Binding-site contacts:
Ligand atom O4 contacts residue THR291 of chain 1.A at 3.5 Å.
Ligand atom C6 contacts residue ASN93 of chain 1.A at 3.1 Å.
Ligand atom O8 contacts residue ARG77 of chain 1.A at 3.3 Å (salt-bridge).
Ligand atom C3 contacts residue GLY78 of chain 1.A at 3.7 Å.
Ligand atom O1A contacts residue GLY78 of chain 1.A at 3.4 Å (h-bond).
Ligand atom C11 contacts residue ASP85 of chain 1.B at 3.5 Å.
Ligand atom C4 contacts residue TYR72 of chain 1.A at 3.7 Å (hydrophobic).
Ligand atom C4 contacts residue ARG77 of chain 1.A at 4.3 Å.
Ligand atom O6 contacts residue ASN93 of chain 1.A at 2.9 Å (h-bond).
Ligand atom O1B contacts residue ARG77 of chain 1.A at 3.0 Å (salt-bridge).
Ligand atom C4 contacts residue HIS298 of chain 1.A at 3.6 Å.
Ligand atom C1 contacts residue ARG77 of chain 1.A at 3.5 Å.
Ligand atom O4 contacts residue VAL296 of chain 1.A at 3.7 Å.
Ligand atom C1 contacts residue TYR72 of chain 1.A at 4.1 Å (hydrophobic).
Ligand atom O10 contacts residue ASN293 of chain 1.A at 4.3 Å.
Ligand atom O1A contacts residue TYR72 of chain 1.A at 3.7 Å.
Ligand atom O4 contacts residue ILE79 of chain 1.A at 3.7 Å.
Ligand atom O4 contacts residue HIS298 of chain 1.A at 2.7 Å (h-bond).
Ligand atom O1B contacts residue TYR72 of chain 1.A at 4.1 Å.
Ligand atom C3 contacts residue HIS298 of chain 1.A at 4.1 Å.
Ligand atom O4 contacts residue ASN80 of chain 1.A at 4.1 Å.
Ligand atom C5 contacts residue TYR72 of chain 1.A at 3.7 Å (hydrophobic).
Ligand atom O4 contacts residue GLY78 of chain 1.A at 3.3 Å.
Ligand atom C10 contacts residue TYR72 of chain 1.A at 3.8 Å (hydrophobic).
Ligand atom C6 contacts residue TYR72 of chain 1.A at 3.9 Å (hydrophobic).
Ligand atom C1 contacts residue GLY78 of chain 1.A at 4.2 Å.
Ligand atom O1A contacts residue ARG77 of chain 1.A at 3.1 Å.
Ligand atom C2 contacts residue GLY78 of chain 1.A at 4.1 Å.
Ligand atom N5 contacts residue TYR72 of chain 1.A at 2.9 Å (h-bond).
Ligand atom C5 contacts residue ASN93 of chain 1.A at 3.6 Å.
Ligand atom C4 contacts residue VAL296 of chain 1.A at 4.2 Å (hydrophobic).
Ligand atom O4 contacts residue TYR72 of chain 1.A at 4.2 Å.
Ligand atom C3 contacts residue ARG77 of chain 1.A at 3.8 Å.
Ligand atom O8 contacts residue TYR72 of chain 1.A at 3.9 Å.
Ligand atom O3 contacts residue GLY78 of chain 1.A at 3.6 Å.
Ligand atom C6 contacts residue THR94 of chain 1.A at 3.9 Å.
Ligand atom C3 contacts residue VAL296 of chain 1.A at 3.4 Å (hydrophobic).
Ligand atom C11 contacts residue TYR72 of chain 1.A at 3.9 Å (hydrophobic).
Ligand atom C3 contacts residue GLY78 of chain 1.A at 4.2 Å.
Ligand atom C4 contacts residue GLY78 of chain 1.A at 3.6 Å.

Sequence of chain 1.B:
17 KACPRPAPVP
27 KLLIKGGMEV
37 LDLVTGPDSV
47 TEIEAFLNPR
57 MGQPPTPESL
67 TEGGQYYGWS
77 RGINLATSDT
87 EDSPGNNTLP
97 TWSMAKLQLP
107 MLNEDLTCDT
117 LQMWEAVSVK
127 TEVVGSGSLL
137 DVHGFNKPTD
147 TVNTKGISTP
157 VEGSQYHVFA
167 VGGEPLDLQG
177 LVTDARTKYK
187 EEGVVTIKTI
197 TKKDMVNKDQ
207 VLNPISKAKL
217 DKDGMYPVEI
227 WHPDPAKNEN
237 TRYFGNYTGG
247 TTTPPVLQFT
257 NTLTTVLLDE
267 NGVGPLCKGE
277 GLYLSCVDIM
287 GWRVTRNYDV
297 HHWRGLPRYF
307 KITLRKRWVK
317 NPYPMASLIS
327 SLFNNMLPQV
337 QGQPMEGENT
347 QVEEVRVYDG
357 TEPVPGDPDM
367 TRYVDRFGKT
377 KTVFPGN

Sequence of chain 1.A:
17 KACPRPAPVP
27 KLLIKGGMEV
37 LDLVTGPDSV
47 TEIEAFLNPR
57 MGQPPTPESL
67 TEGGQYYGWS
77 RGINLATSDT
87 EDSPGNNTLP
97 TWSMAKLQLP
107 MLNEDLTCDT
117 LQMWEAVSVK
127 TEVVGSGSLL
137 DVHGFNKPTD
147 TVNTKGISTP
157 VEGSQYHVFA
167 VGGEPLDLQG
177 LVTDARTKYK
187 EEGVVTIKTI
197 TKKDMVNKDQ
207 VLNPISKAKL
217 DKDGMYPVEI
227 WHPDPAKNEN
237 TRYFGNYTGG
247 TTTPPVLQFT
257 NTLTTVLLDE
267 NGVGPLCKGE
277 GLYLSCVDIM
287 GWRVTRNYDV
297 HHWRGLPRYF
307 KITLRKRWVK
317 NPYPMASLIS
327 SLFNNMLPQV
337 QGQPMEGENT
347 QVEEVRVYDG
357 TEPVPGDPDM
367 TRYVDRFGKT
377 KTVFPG

This small molecule binds to this protein.
Small molecule (SMILES): CC(=O)N[C@H]1[C@H]([C@H](O)[C@H](O)CO)O[C@@](O[C@H]2[C@@H](O)[C@@H](CO)O[C@@H](O[C@H]3[C@H](O)[C@@H](O)[C@H](O)O[C@@H]3CO)[C@@H]2O)(C(=O)O)C[C@@H]1O